A small-molecule ligand and the protein it binds are described below.
Small molecule (SMILES): COc1ccc(-c2ccc3c(c2)COC3=O)n2nc(C3(C(=O)OCC(C)C)CC3)nc12

Sequence of chain 1.D:
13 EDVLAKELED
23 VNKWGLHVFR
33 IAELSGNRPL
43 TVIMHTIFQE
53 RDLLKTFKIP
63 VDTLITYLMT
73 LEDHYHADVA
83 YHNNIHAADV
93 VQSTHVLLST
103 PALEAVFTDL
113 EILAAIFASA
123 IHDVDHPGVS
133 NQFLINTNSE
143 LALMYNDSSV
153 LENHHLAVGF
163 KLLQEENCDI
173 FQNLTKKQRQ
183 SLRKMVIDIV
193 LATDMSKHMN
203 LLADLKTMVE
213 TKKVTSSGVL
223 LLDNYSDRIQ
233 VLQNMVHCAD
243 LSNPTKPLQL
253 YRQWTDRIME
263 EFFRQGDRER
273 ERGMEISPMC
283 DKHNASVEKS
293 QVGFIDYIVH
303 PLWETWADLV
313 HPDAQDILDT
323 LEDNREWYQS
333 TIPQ

Binding-site contacts:
Ligand atom C6 contacts residue ILE260 of chain 1.D at 3.8 Å (hydrophobic).
Ligand atom C contacts residue TRP256 of chain 1.D at 3.7 Å (hydrophobic).
Ligand atom C2 contacts residue TYR83 of chain 1.D at 3.5 Å (hydrophobic).
Ligand atom C3 contacts residue TYR83 of chain 1.D at 3.4 Å (hydrophobic).
Ligand atom N contacts residue PHE296 of chain 1.D at 3.7 Å.
Ligand atom C6 contacts residue PHE296 of chain 1.D at 3.4 Å (hydrophobic).
Ligand atom O4 contacts residue MET197 of chain 1.D at 3.5 Å.
Ligand atom O contacts residue PHE296 of chain 1.D at 3.8 Å.
Ligand atom C4 contacts residue PHE296 of chain 1.D at 4.0 Å (hydrophobic).
Ligand atom C1 contacts residue ILE260 of chain 1.D at 3.7 Å (hydrophobic).
Ligand atom O3 contacts residue MET197 of chain 1.D at 3.8 Å.
Ligand atom O2 contacts residue PHE296 of chain 1.D at 3.7 Å.
Ligand atom C8 contacts residue MET281 of chain 1.D at 2.8 Å (hydrophobic).
Ligand atom C7 contacts residue MET281 of chain 1.D at 3.4 Å (hydrophobic).
Ligand atom N2 contacts residue GLN293 of chain 1.D at 3.0 Å (h-bond).
Ligand atom C9 contacts residue MET281 of chain 1.D at 3.2 Å (hydrophobic).
Ligand atom C20 contacts residue MET197 of chain 1.D at 4.0 Å (hydrophobic).
Ligand atom O1 contacts residue PHE264 of chain 1.D at 3.5 Å.
Ligand atom O contacts residue GLN293 of chain 1.D at 3.3 Å (h-bond).
Ligand atom C8 contacts residue GLN293 of chain 1.D at 4.0 Å.
Ligand atom C contacts residue ILE260 of chain 1.D at 4.0 Å (hydrophobic).
Ligand atom O4 contacts residue THR195 of chain 1.D at 3.8 Å.
Ligand atom C19 contacts residue MET197 of chain 1.D at 3.6 Å (hydrophobic).
Ligand atom C22 contacts residue LEU243 of chain 1.D at 4.0 Å (hydrophobic).
Ligand atom C10 contacts residue MET281 of chain 1.D at 3.2 Å (hydrophobic).
Ligand atom C8 contacts residue PHE264 of chain 1.D at 3.6 Å (hydrophobic).
Ligand atom C1 contacts residue PHE296 of chain 1.D at 3.6 Å (hydrophobic).
Ligand atom C6 contacts residue GLN293 of chain 1.D at 3.9 Å.
Ligand atom C9 contacts residue GLN293 of chain 1.D at 3.8 Å.
Ligand atom C14 contacts residue PHE296 of chain 1.D at 3.8 Å (hydrophobic).
Ligand atom C2 contacts residue ASN245 of chain 1.D at 3.4 Å.
Ligand atom C9 contacts residue PHE296 of chain 1.D at 3.9 Å (hydrophobic).
Ligand atom C contacts residue ASN245 of chain 1.D at 3.6 Å.
Ligand atom C20 contacts residue ASP242 of chain 1.D at 3.4 Å.
Ligand atom O contacts residue ILE260 of chain 1.D at 3.7 Å.
Ligand atom C9 contacts residue SER292 of chain 1.D at 3.5 Å.
Ligand atom O1 contacts residue MET281 of chain 1.D at 2.7 Å.
Ligand atom N2 contacts residue PHE296 of chain 1.D at 3.6 Å.
Ligand atom N contacts residue ILE260 of chain 1.D at 4.0 Å.
Ligand atom C contacts residue THR257 of chain 1.D at 3.6 Å.